Binding-site contacts:
Ligand atom C3 contacts residue ASN160 of chain 1.C at 3.8 Å.
Ligand atom C2 contacts residue ASN160 of chain 1.C at 2.5 Å.
Ligand atom C6 contacts residue ASN160 of chain 1.C at 4.4 Å.
Ligand atom O7 contacts residue ASN160 of chain 1.C at 3.8 Å.
Ligand atom C4 contacts residue ASN160 of chain 1.C at 4.3 Å.
Ligand atom C7 contacts residue ASN160 of chain 1.C at 3.5 Å.
Ligand atom C5 contacts residue ASN160 of chain 1.C at 3.7 Å.
Ligand atom O5 contacts residue ASN160 of chain 1.C at 2.4 Å (h-bond).
Ligand atom O6 contacts residue ASN160 of chain 1.C at 4.4 Å.
Ligand atom O6 contacts residue ASN159 of chain 1.C at 4.3 Å.
Ligand atom C1 contacts residue ASN160 of chain 1.C at 1.4 Å.
Ligand atom N2 contacts residue ASN160 of chain 1.C at 2.9 Å (h-bond).

A small-molecule ligand and the protein it binds are described below.
Small molecule (SMILES): CC(=O)N[C@@H]1[C@@H](O)[C@H](O)[C@@H](CO)O[C@H]1O

Sequence of chain 1.C:
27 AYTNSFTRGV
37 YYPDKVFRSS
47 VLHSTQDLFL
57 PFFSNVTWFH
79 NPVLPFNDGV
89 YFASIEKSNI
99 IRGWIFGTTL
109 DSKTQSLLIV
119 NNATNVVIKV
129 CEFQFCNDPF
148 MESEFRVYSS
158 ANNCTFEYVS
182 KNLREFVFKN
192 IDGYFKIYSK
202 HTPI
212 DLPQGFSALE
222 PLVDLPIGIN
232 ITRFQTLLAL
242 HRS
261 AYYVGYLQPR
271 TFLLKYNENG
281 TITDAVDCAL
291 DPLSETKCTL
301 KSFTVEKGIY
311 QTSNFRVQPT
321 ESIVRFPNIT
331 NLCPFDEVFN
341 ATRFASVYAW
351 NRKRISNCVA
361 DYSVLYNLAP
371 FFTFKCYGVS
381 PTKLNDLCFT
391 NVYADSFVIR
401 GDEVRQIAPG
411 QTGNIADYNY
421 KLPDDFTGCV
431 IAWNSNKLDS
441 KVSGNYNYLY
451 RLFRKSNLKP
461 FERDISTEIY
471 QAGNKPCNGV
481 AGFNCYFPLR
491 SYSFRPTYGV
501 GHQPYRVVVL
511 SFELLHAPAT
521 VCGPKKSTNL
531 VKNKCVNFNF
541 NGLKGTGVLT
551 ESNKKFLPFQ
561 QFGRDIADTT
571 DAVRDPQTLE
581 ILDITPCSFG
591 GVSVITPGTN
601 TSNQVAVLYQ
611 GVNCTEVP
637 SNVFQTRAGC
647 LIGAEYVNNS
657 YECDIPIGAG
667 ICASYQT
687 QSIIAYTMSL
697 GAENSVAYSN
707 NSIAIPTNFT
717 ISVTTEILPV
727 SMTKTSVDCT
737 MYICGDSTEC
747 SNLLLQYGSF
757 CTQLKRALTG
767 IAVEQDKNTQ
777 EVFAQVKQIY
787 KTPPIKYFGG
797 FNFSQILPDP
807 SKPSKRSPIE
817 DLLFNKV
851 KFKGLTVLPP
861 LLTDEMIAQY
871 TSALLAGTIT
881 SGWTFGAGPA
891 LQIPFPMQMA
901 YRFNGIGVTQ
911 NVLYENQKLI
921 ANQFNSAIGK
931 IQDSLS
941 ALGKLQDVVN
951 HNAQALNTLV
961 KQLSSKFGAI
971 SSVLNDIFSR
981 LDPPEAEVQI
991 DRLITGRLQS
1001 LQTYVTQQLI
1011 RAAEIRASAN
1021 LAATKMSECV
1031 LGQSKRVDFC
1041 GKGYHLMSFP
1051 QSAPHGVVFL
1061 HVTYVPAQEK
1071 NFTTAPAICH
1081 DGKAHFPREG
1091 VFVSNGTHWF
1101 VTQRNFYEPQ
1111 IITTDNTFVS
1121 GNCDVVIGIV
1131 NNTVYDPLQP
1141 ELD